Sequence of chain 1.A:
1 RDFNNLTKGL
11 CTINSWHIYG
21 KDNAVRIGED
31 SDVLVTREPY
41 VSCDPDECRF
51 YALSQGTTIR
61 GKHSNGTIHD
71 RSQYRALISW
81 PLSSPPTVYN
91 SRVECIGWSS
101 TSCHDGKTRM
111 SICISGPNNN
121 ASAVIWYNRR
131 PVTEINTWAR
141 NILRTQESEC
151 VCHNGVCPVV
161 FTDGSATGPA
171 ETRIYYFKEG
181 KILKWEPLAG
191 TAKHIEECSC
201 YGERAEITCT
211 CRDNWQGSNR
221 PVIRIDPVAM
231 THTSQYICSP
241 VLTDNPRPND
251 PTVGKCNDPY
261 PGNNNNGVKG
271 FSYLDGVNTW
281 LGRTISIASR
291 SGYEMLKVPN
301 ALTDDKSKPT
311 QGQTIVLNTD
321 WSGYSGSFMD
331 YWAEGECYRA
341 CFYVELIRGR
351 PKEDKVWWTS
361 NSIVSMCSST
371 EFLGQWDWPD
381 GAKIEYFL

A small-molecule ligand and the protein it binds are described below.
Small molecule (SMILES): CC(=O)N[C@@H]1[C@@H](O)[C@H](O)[C@@H](CO)O[C@H]1O

Binding-site contacts:
Ligand atom C5 contacts residue TRP357 of chain 1.A at 3.8 Å (hydrophobic).
Ligand atom C1 contacts residue TRP357 of chain 1.A at 3.7 Å (hydrophobic).
Ligand atom C2 contacts residue ASN65 of chain 1.A at 2.4 Å.
Ligand atom C4 contacts residue ASN65 of chain 1.A at 4.2 Å.
Ligand atom C7 contacts residue TRP357 of chain 1.A at 3.7 Å (hydrophobic).
Ligand atom C4 contacts residue TRP357 of chain 1.A at 4.3 Å (hydrophobic).
Ligand atom O3 contacts residue TRP357 of chain 1.A at 4.0 Å.
Ligand atom O5 contacts residue TRP357 of chain 1.A at 4.2 Å.
Ligand atom N2 contacts residue ASN65 of chain 1.A at 3.0 Å (h-bond).
Ligand atom C2 contacts residue TRP357 of chain 1.A at 3.9 Å (hydrophobic).
Ligand atom C6 contacts residue TRP357 of chain 1.A at 4.4 Å (hydrophobic).
Ligand atom C3 contacts residue TRP357 of chain 1.A at 3.5 Å (hydrophobic).
Ligand atom O4 contacts residue TRP357 of chain 1.A at 4.4 Å.
Ligand atom C5 contacts residue ASN65 of chain 1.A at 3.7 Å.
Ligand atom C7 contacts residue ASN65 of chain 1.A at 3.2 Å.
Ligand atom N2 contacts residue TRP357 of chain 1.A at 3.0 Å (h-bond).
Ligand atom C3 contacts residue ASN65 of chain 1.A at 3.7 Å.
Ligand atom C8 contacts residue TRP357 of chain 1.A at 3.3 Å (hydrophobic).
Ligand atom O5 contacts residue ASN65 of chain 1.A at 2.4 Å (h-bond).
Ligand atom C1 contacts residue ASN65 of chain 1.A at 1.5 Å.
Ligand atom O7 contacts residue ASN65 of chain 1.A at 3.0 Å (h-bond).